Sequence of chain 3.A:
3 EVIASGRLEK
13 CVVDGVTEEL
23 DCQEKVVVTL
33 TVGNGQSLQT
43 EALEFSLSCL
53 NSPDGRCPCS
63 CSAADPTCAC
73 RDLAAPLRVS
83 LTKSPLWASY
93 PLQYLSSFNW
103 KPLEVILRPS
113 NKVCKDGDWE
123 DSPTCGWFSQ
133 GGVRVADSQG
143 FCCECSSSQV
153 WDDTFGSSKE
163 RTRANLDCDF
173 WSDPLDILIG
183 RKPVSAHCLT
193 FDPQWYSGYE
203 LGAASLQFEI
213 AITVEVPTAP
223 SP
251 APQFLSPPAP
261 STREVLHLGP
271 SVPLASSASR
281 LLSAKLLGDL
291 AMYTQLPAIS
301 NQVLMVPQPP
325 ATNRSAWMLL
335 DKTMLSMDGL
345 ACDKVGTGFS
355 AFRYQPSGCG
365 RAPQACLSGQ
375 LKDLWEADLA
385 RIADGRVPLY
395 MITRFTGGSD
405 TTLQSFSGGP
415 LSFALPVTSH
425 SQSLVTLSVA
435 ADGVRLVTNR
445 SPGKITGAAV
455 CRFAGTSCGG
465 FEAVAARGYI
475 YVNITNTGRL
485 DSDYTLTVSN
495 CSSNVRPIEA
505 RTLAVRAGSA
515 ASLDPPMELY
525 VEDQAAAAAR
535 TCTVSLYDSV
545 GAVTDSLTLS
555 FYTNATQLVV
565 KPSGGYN

A small-molecule ligand and the protein it binds are described below.
Small molecule (SMILES): CC(=O)N[C@@H]1[C@@H](O)[C@H](O)[C@@H](CO)O[C@H]1O

Binding-site contacts:
Ligand atom O5 contacts residue ASN494 of chain 3.A at 2.4 Å (h-bond).
Ligand atom O5 contacts residue THR537 of chain 3.A at 3.6 Å.
Ligand atom C2 contacts residue ASN494 of chain 3.A at 2.5 Å.
Ligand atom C6 contacts residue ASN494 of chain 3.A at 3.9 Å.
Ligand atom C5 contacts residue ASN494 of chain 3.A at 3.7 Å.
Ligand atom C6 contacts residue THR552 of chain 3.A at 4.2 Å.
Ligand atom C6 contacts residue THR537 of chain 3.A at 3.3 Å.
Ligand atom O7 contacts residue ASN494 of chain 3.A at 3.3 Å (h-bond).
Ligand atom C2 contacts residue THR537 of chain 3.A at 4.4 Å.
Ligand atom O6 contacts residue THR537 of chain 3.A at 4.1 Å.
Ligand atom C8 contacts residue ASN494 of chain 3.A at 4.3 Å.
Ligand atom C4 contacts residue THR537 of chain 3.A at 3.5 Å.
Ligand atom C4 contacts residue ASN494 of chain 3.A at 4.2 Å.
Ligand atom O6 contacts residue THR535 of chain 3.A at 4.3 Å.
Ligand atom O4 contacts residue THR537 of chain 3.A at 4.4 Å.
Ligand atom C3 contacts residue THR537 of chain 3.A at 4.4 Å.
Ligand atom C7 contacts residue ASN494 of chain 3.A at 3.2 Å.
Ligand atom C1 contacts residue ASN494 of chain 3.A at 1.4 Å.
Ligand atom N2 contacts residue ASN494 of chain 3.A at 2.8 Å (h-bond).
Ligand atom C5 contacts residue THR537 of chain 3.A at 3.6 Å.
Ligand atom C3 contacts residue ASN494 of chain 3.A at 3.7 Å.
Ligand atom O6 contacts residue ASN494 of chain 3.A at 3.1 Å (h-bond).